Binding-site contacts:
Ligand atom O1 contacts residue THR103 of chain 1.A at 3.8 Å.
Ligand atom C8 contacts residue DMS1 of chain 1.C at 3.8 Å.
Ligand atom C16 contacts residue VAL35 of chain 1.A at 3.6 Å (hydrophobic).
Ligand atom C19 contacts residue PHE32 of chain 1.A at 3.0 Å (hydrophobic).
Ligand atom O4 contacts residue LYS50 of chain 1.A at 3.6 Å.
Ligand atom C6 contacts residue THR103 of chain 1.A at 3.3 Å.
Ligand atom C13 contacts residue ASP98 of chain 1.A at 3.8 Å.
Ligand atom N4 contacts residue DMS1 of chain 1.C at 3.8 Å.
Ligand atom C7 contacts residue THR103 of chain 1.A at 3.7 Å.
Ligand atom C12 contacts residue VAL100 of chain 1.A at 3.4 Å (hydrophobic).
Ligand atom O1 contacts residue ARG106 of chain 1.A at 3.4 Å (salt-bridge).
Ligand atom C5 contacts residue DMS1 of chain 1.C at 3.8 Å.
Ligand atom N3 contacts residue VAL100 of chain 1.A at 3.6 Å.
Ligand atom O3 contacts residue LEU97 of chain 1.A at 3.9 Å.
Ligand atom C17 contacts residue ASP165 of chain 1.A at 3.6 Å.
Ligand atom O1 contacts residue PRO101 of chain 1.A at 3.4 Å (h-bond).
Ligand atom N3 contacts residue TYR99 of chain 1.A at 3.9 Å.
Ligand atom N6 contacts residue ASP98 of chain 1.A at 2.9 Å (salt-bridge).
Ligand atom C13 contacts residue LEU153 of chain 1.A at 3.7 Å (hydrophobic).
Ligand atom C9 contacts residue ILE27 of chain 1.A at 3.2 Å (hydrophobic).
Ligand atom C9 contacts residue DMS1 of chain 1.C at 3.3 Å.
Ligand atom C7 contacts residue VAL100 of chain 1.A at 3.4 Å (hydrophobic).
Ligand atom N3 contacts residue LEU153 of chain 1.A at 3.5 Å.
Ligand atom C8 contacts residue ILE27 of chain 1.A at 3.8 Å (hydrophobic).
Ligand atom N6 contacts residue ALA48 of chain 1.A at 3.6 Å.
Ligand atom C6 contacts residue PRO101 of chain 1.A at 3.3 Å (hydrophobic).
Ligand atom C12 contacts residue LEU153 of chain 1.A at 3.6 Å (hydrophobic).
Ligand atom C11 contacts residue LEU153 of chain 1.A at 3.5 Å (hydrophobic).
Ligand atom C16 contacts residue DMS1 of chain 1.C at 3.8 Å.
Ligand atom C7 contacts residue LEU153 of chain 1.A at 3.8 Å (hydrophobic).
Ligand atom C10 contacts residue DMS1 of chain 1.C at 3.3 Å.
Ligand atom N5 contacts residue DMS1 of chain 1.C at 3.5 Å (h-bond).
Ligand atom O4 contacts residue ASP165 of chain 1.A at 2.9 Å.
Ligand atom N6 contacts residue LEU97 of chain 1.A at 3.8 Å.
Ligand atom C19 contacts residue ASP165 of chain 1.A at 3.4 Å.
Ligand atom O2 contacts residue ARG106 of chain 1.A at 3.3 Å.
Ligand atom C13 contacts residue ALA48 of chain 1.A at 3.7 Å (hydrophobic).
Ligand atom N3 contacts residue ASP98 of chain 1.A at 3.7 Å.
Ligand atom C19 contacts residue LYS50 of chain 1.A at 3.2 Å.
Ligand atom N5 contacts residue VAL35 of chain 1.A at 3.6 Å.

A small-molecule ligand and the protein it binds are described below.
Small molecule (SMILES): COCCNC(=O)c1nc(-c2ccc(S(=O)(=O)N3CCN(C)CC3)cc2)cnc1N

Sequence of chain 1.A:
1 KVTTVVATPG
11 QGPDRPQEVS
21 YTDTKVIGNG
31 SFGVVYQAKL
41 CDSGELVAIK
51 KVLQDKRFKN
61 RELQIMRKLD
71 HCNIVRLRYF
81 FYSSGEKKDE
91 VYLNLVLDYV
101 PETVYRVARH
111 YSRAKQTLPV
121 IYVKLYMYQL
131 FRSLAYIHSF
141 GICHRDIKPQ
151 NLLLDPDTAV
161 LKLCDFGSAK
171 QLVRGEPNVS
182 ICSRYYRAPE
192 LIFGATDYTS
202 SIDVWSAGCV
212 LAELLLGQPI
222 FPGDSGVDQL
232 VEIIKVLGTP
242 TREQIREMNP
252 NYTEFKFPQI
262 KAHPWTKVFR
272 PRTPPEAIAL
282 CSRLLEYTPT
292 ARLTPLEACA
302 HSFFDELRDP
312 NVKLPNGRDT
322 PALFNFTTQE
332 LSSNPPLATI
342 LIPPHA